Sequence of chain 1.B:
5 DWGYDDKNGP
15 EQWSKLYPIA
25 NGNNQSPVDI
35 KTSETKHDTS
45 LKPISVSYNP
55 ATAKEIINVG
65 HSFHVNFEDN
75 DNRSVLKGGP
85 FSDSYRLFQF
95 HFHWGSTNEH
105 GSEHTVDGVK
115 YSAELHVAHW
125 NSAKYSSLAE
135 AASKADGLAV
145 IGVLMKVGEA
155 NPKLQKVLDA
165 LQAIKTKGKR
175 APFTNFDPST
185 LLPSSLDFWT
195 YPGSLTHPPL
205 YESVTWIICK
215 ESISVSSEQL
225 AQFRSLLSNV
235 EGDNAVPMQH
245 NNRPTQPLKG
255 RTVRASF

Binding-site contacts:
Ligand atom C09 contacts residue GLN93 of chain 1.B at 4.0 Å.
Ligand atom C12 contacts residue HIS201 of chain 1.B at 3.1 Å.
Ligand atom N01 contacts residue HIS201 of chain 1.B at 3.8 Å.
Ligand atom N01 contacts residue HIS97 of chain 1.B at 3.2 Å (h-bond).
Ligand atom O04 contacts residue ZN1 of chain 1.E at 3.0 Å.
Ligand atom O26 contacts residue PRO203 of chain 1.B at 4.0 Å.
Ligand atom C06 contacts residue HIS201 of chain 1.B at 3.6 Å.
Ligand atom N14 contacts residue PRO203 of chain 1.B at 3.5 Å.
Ligand atom N01 contacts residue ZN1 of chain 1.E at 1.9 Å.
Ligand atom N01 contacts residue HIS95 of chain 1.B at 3.2 Å (h-bond).
Ligand atom O04 contacts residue HIS95 of chain 1.B at 3.5 Å.
Ligand atom N14 contacts residue PRO202 of chain 1.B at 2.8 Å (h-bond).
Ligand atom O03 contacts residue TRP210 of chain 1.B at 3.7 Å.
Ligand atom C05 contacts residue LEU199 of chain 1.B at 3.7 Å (hydrophobic).
Ligand atom C15 contacts residue PRO202 of chain 1.B at 3.6 Å (hydrophobic).
Ligand atom N11 contacts residue HIS201 of chain 1.B at 3.1 Å.
Ligand atom S02 contacts residue ZN1 of chain 1.E at 3.0 Å.
Ligand atom O03 contacts residue LEU199 of chain 1.B at 3.1 Å.
Ligand atom O04 contacts residue VAL144 of chain 1.B at 3.5 Å.
Ligand atom O03 contacts residue SER198 of chain 1.B at 4.0 Å.
Ligand atom O04 contacts residue TRP210 of chain 1.B at 3.6 Å.
Ligand atom N01 contacts residue HIS120 of chain 1.B at 3.5 Å (h-bond).
Ligand atom C05 contacts residue HIS95 of chain 1.B at 3.8 Å.
Ligand atom S02 contacts residue THR200 of chain 1.B at 4.0 Å.
Ligand atom O04 contacts residue HIS120 of chain 1.B at 3.2 Å (h-bond).
Ligand atom C07 contacts residue HIS201 of chain 1.B at 3.8 Å.
Ligand atom C07 contacts residue LEU199 of chain 1.B at 3.8 Å (hydrophobic).
Ligand atom S02 contacts residue HIS95 of chain 1.B at 3.8 Å.
Ligand atom O13 contacts residue HIS201 of chain 1.B at 3.7 Å.
Ligand atom C06 contacts residue LEU199 of chain 1.B at 3.6 Å (hydrophobic).
Ligand atom C08 contacts residue LEU199 of chain 1.B at 4.0 Å (hydrophobic).
Ligand atom C10 contacts residue LEU199 of chain 1.B at 4.0 Å (hydrophobic).
Ligand atom BR1 contacts residue LEU142 of chain 1.B at 3.4 Å.
Ligand atom O03 contacts residue THR200 of chain 1.B at 2.8 Å (h-bond).
Ligand atom BR1 contacts residue ALA136 of chain 1.B at 3.6 Å.
Ligand atom C10 contacts residue HIS95 of chain 1.B at 3.7 Å.
Ligand atom C12 contacts residue PRO202 of chain 1.B at 3.9 Å (hydrophobic).
Ligand atom N14 contacts residue HIS201 of chain 1.B at 3.3 Å.
Ligand atom N01 contacts residue THR200 of chain 1.B at 2.9 Å (h-bond).
Ligand atom S02 contacts residue HIS120 of chain 1.B at 3.9 Å.

This small molecule binds to this protein.
Small molecule (SMILES): NS(=O)(=O)c1cccc(NC(=O)NCCNCc2ccc(Br)cc2O)c1